Sequence of chain 1.R:
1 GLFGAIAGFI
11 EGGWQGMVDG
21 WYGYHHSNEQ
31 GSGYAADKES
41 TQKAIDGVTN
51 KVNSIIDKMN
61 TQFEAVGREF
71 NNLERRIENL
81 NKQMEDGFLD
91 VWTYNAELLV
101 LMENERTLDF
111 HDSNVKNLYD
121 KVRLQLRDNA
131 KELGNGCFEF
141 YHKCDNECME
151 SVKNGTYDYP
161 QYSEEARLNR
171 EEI

Binding-site contacts:
Ligand atom C3 contacts residue GLU147 of chain 1.R at 3.8 Å.
Ligand atom C6 contacts residue SER151 of chain 1.R at 3.8 Å.
Ligand atom C5 contacts residue SER151 of chain 1.R at 4.2 Å.
Ligand atom C1 contacts residue THR156 of chain 1.R at 3.8 Å.
Ligand atom C8 contacts residue ASN154 of chain 1.R at 4.1 Å.
Ligand atom C4 contacts residue GLU147 of chain 1.R at 4.2 Å.
Ligand atom O3 contacts residue GLU147 of chain 1.R at 3.6 Å.
Ligand atom C5 contacts residue ASN154 of chain 1.R at 3.6 Å.
Ligand atom O6 contacts residue GLU147 of chain 1.R at 3.1 Å (salt-bridge).
Ligand atom C7 contacts residue ASN154 of chain 1.R at 3.5 Å.
Ligand atom O6 contacts residue GLU150 of chain 1.R at 3.7 Å.
Ligand atom O4 contacts residue GLU147 of chain 1.R at 3.4 Å (salt-bridge).
Ligand atom O7 contacts residue ASN154 of chain 1.R at 4.0 Å.
Ligand atom O6 contacts residue SER151 of chain 1.R at 4.3 Å.
Ligand atom C1 contacts residue GLU150 of chain 1.R at 4.1 Å.
Ligand atom O5 contacts residue GLU150 of chain 1.R at 3.6 Å (salt-bridge).
Ligand atom C6 contacts residue GLU147 of chain 1.R at 3.1 Å.
Ligand atom C1 contacts residue ASN154 of chain 1.R at 1.4 Å.
Ligand atom C5 contacts residue THR156 of chain 1.R at 3.8 Å.
Ligand atom N2 contacts residue ASN154 of chain 1.R at 3.1 Å (h-bond).
Ligand atom C3 contacts residue ASN154 of chain 1.R at 3.9 Å.
Ligand atom C2 contacts residue ASN154 of chain 1.R at 2.5 Å.
Ligand atom C6 contacts residue THR156 of chain 1.R at 4.4 Å.
Ligand atom C6 contacts residue GLU150 of chain 1.R at 4.3 Å.
Ligand atom O5 contacts residue THR156 of chain 1.R at 3.7 Å.
Ligand atom O5 contacts residue ASN154 of chain 1.R at 2.3 Å (h-bond).
Ligand atom O5 contacts residue SER151 of chain 1.R at 3.8 Å.
Ligand atom C4 contacts residue ASN154 of chain 1.R at 4.2 Å.
Ligand atom N2 contacts residue GLU147 of chain 1.R at 4.4 Å.
Ligand atom O7 contacts residue THR156 of chain 1.R at 4.0 Å.

A protein and the small-molecule ligand that binds it are described below.
Small molecule (SMILES): CC(=O)N[C@H]1[C@H](O[C@H]2[C@H](O)[C@@H](NC(C)=O)CO[C@@H]2CO)O[C@H](CO)[C@@H](O)[C@@H]1O